A protein and the small-molecule ligand that binds it are described below.
Small molecule (SMILES): CC(C)[C@H](N)C(=O)O

Sequence of chain 1.D:
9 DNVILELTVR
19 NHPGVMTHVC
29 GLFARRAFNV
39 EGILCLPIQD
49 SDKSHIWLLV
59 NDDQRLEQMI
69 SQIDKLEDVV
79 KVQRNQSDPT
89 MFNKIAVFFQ

Sequence of chain 1.C:
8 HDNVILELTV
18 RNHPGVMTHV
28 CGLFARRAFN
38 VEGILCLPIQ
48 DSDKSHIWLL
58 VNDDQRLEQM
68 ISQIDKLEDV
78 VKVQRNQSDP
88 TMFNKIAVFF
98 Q

Binding-site contacts:
Ligand atom O contacts residue VAL38 of chain 1.D at 3.2 Å (h-bond).
Ligand atom CA contacts residue ASN37 of chain 1.D at 3.7 Å.
Ligand atom C contacts residue VAL38 of chain 1.D at 4.2 Å (hydrophobic).
Ligand atom C contacts residue VAL23 of chain 1.C at 3.9 Å (hydrophobic).
Ligand atom CB contacts residue VAL38 of chain 1.D at 3.6 Å (hydrophobic).
Ligand atom CG1 contacts residue ILE41 of chain 1.D at 3.8 Å (hydrophobic).
Ligand atom CA contacts residue VAL23 of chain 1.C at 4.2 Å (hydrophobic).
Ligand atom O contacts residue ASN37 of chain 1.D at 3.6 Å (h-bond).
Ligand atom CG1 contacts residue MET24 of chain 1.C at 3.4 Å (hydrophobic).
Ligand atom CA contacts residue ASN19 of chain 1.C at 3.9 Å.
Ligand atom CG2 contacts residue VAL17 of chain 1.C at 3.7 Å (hydrophobic).
Ligand atom O contacts residue GLY22 of chain 1.C at 4.0 Å.
Ligand atom CG2 contacts residue ILE54 of chain 1.C at 4.1 Å (hydrophobic).
Ligand atom N contacts residue ASN37 of chain 1.D at 2.6 Å (h-bond).
Ligand atom CG2 contacts residue VAL23 of chain 1.C at 4.3 Å (hydrophobic).
Ligand atom OXT contacts residue PRO21 of chain 1.C at 4.0 Å.
Ligand atom CG2 contacts residue ARG18 of chain 1.C at 4.2 Å.
Ligand atom O contacts residue HIS20 of chain 1.C at 3.6 Å (h-bond).
Ligand atom CG2 contacts residue CYS43 of chain 1.C at 3.7 Å (hydrophobic).
Ligand atom CB contacts residue ASN19 of chain 1.C at 4.1 Å.
Ligand atom C contacts residue MET24 of chain 1.C at 3.8 Å (hydrophobic).
Ligand atom CG1 contacts residue VAL38 of chain 1.D at 3.7 Å (hydrophobic).
Ligand atom CA contacts residue MET24 of chain 1.C at 4.4 Å (hydrophobic).
Ligand atom C contacts residue PRO21 of chain 1.C at 4.1 Å (hydrophobic).
Ligand atom OXT contacts residue THR25 of chain 1.C at 4.4 Å.
Ligand atom OXT contacts residue GLY22 of chain 1.C at 3.4 Å (h-bond).
Ligand atom CG1 contacts residue CYS43 of chain 1.C at 3.9 Å (hydrophobic).
Ligand atom OXT contacts residue MET24 of chain 1.C at 2.7 Å (h-bond).
Ligand atom C contacts residue GLY22 of chain 1.C at 4.0 Å.
Ligand atom CA contacts residue HIS20 of chain 1.C at 3.1 Å.
Ligand atom OXT contacts residue HIS20 of chain 1.C at 3.4 Å (h-bond).
Ligand atom CA contacts residue VAL38 of chain 1.D at 3.7 Å (hydrophobic).
Ligand atom C contacts residue ASN37 of chain 1.D at 4.0 Å.
Ligand atom N contacts residue ASN19 of chain 1.C at 2.8 Å (h-bond).
Ligand atom OXT contacts residue VAL23 of chain 1.C at 3.0 Å (h-bond).
Ligand atom N contacts residue VAL38 of chain 1.D at 2.9 Å (h-bond).
Ligand atom C contacts residue HIS20 of chain 1.C at 3.1 Å.
Ligand atom N contacts residue HIS20 of chain 1.C at 3.4 Å (h-bond).
Ligand atom O contacts residue PRO21 of chain 1.C at 3.8 Å.
Ligand atom CB contacts residue CYS43 of chain 1.C at 4.0 Å (hydrophobic).